A small-molecule ligand and the protein it binds are described below.
Small molecule (SMILES): COc1cc(Cc2cnc(N)nc2N)cc(OC)c1OC

Binding-site contacts:
Ligand atom N2 contacts residue PHE32 of chain 1.A at 3.7 Å.
Ligand atom C6 contacts residue ILE6 of chain 1.A at 3.5 Å (hydrophobic).
Ligand atom N7 contacts residue NDP1 of chain 1.B at 3.7 Å.
Ligand atom O19 contacts residue SER50 of chain 1.A at 3.8 Å.
Ligand atom N2 contacts residue ASP28 of chain 1.A at 2.9 Å (salt-bridge).
Ligand atom C15 contacts residue ILE51 of chain 1.A at 3.7 Å (hydrophobic).
Ligand atom C9 contacts residue NDP1 of chain 1.B at 3.7 Å.
Ligand atom C9 contacts residue ILE96 of chain 1.A at 3.8 Å (hydrophobic).
Ligand atom C6 contacts residue NDP1 of chain 1.B at 3.4 Å.
Ligand atom C3 contacts residue PHE32 of chain 1.A at 3.6 Å (hydrophobic).
Ligand atom C1 contacts residue ASP28 of chain 1.A at 3.7 Å.
Ligand atom N5 contacts residue ILE6 of chain 1.A at 3.4 Å (h-bond).
Ligand atom N5 contacts residue ALA7 of chain 1.A at 3.3 Å.
Ligand atom N4 contacts residue ASP28 of chain 1.A at 2.9 Å (salt-bridge).
Ligand atom C1 contacts residue PHE32 of chain 1.A at 3.6 Å (hydrophobic).
Ligand atom C20 contacts residue SER50 of chain 1.A at 3.5 Å.
Ligand atom C3 contacts residue ALA7 of chain 1.A at 3.8 Å (hydrophobic).
Ligand atom C8 contacts residue NDP1 of chain 1.B at 3.7 Å.
Ligand atom N5 contacts residue ALA8 of chain 1.A at 3.8 Å.
Ligand atom N5 contacts residue NDP1 of chain 1.B at 3.5 Å (h-bond).
Ligand atom N4 contacts residue THR115 of chain 1.A at 3.9 Å.
Ligand atom N7 contacts residue ILE6 of chain 1.A at 2.8 Å (h-bond).
Ligand atom C14 contacts residue PHE32 of chain 1.A at 3.8 Å (hydrophobic).
Ligand atom N4 contacts residue ALA7 of chain 1.A at 3.5 Å.
Ligand atom C3 contacts residue ALA8 of chain 1.A at 3.7 Å (hydrophobic).
Ligand atom C17 contacts residue LEU21 of chain 1.A at 3.7 Å (hydrophobic).
Ligand atom C3 contacts residue ASP28 of chain 1.A at 3.6 Å.
Ligand atom N7 contacts residue ILE96 of chain 1.A at 2.7 Å (h-bond).
Ligand atom C9 contacts residue PHE32 of chain 1.A at 3.9 Å (hydrophobic).
Ligand atom O19 contacts residue LEU21 of chain 1.A at 3.7 Å.
Ligand atom C6 contacts residue PHE32 of chain 1.A at 3.5 Å (hydrophobic).
Ligand atom N4 contacts residue ILE6 of chain 1.A at 3.9 Å.
Ligand atom N5 contacts residue PHE32 of chain 1.A at 3.5 Å.
Ligand atom C20 contacts residue LEU21 of chain 1.A at 3.8 Å (hydrophobic).
Ligand atom C20 contacts residue NDP1 of chain 1.B at 3.2 Å.
Ligand atom N4 contacts residue ALA8 of chain 1.A at 3.6 Å (h-bond).
Ligand atom C8 contacts residue PHE32 of chain 1.A at 3.5 Å (hydrophobic).
Ligand atom C18 contacts residue ILE51 of chain 1.A at 3.9 Å (hydrophobic).
Ligand atom C6 contacts residue ILE96 of chain 1.A at 3.9 Å (hydrophobic).
Ligand atom N7 contacts residue PHE32 of chain 1.A at 3.7 Å.

Sequence of chain 1.A:
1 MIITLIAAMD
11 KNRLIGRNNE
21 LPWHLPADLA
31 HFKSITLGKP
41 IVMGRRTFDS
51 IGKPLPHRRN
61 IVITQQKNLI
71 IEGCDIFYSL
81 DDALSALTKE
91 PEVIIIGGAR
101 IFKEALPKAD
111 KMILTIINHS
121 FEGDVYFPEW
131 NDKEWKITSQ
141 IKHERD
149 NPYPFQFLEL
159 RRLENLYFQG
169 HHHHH